Sequence of chain 1.A:
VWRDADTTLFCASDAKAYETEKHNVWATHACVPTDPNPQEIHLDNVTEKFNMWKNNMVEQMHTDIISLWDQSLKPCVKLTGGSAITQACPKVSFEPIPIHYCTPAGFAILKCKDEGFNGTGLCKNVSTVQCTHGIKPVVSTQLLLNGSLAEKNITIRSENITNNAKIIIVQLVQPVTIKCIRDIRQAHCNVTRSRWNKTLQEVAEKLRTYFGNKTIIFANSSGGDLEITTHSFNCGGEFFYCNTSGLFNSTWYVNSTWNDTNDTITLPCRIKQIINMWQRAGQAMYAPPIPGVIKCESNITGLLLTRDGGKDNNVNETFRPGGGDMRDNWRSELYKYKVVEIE

Binding-site contacts:
Ligand atom C8 contacts residue ASN230 of chain 1.A at 4.4 Å.
Ligand atom O7 contacts residue ASN253 of chain 1.A at 3.7 Å.
Ligand atom C4 contacts residue NAG1 of chain 1.J at 3.6 Å.
Ligand atom N2 contacts residue SER231 of chain 1.A at 4.1 Å.
Ligand atom C8 contacts residue SER231 of chain 1.A at 4.3 Å.
Ligand atom C1 contacts residue ASN230 of chain 1.A at 1.4 Å.
Ligand atom C2 contacts residue ASN230 of chain 1.A at 2.3 Å.
Ligand atom C8 contacts residue THR239 of chain 1.A at 3.5 Å.
Ligand atom C4 contacts residue ASN230 of chain 1.A at 4.1 Å.
Ligand atom O5 contacts residue SER255 of chain 1.A at 4.5 Å.
Ligand atom O5 contacts residue ASN230 of chain 1.A at 2.4 Å (h-bond).
Ligand atom N2 contacts residue ASN230 of chain 1.A at 2.7 Å (h-bond).
Ligand atom C2 contacts residue SER255 of chain 1.A at 4.2 Å.
Ligand atom C5 contacts residue ASN230 of chain 1.A at 3.6 Å.
Ligand atom C3 contacts residue ASN230 of chain 1.A at 3.6 Å.
Ligand atom O7 contacts residue SER255 of chain 1.A at 3.6 Å (h-bond).
Ligand atom C7 contacts residue SER255 of chain 1.A at 4.3 Å.
Ligand atom C3 contacts residue NAG1 of chain 1.J at 4.4 Å.
Ligand atom O4 contacts residue NAG1 of chain 1.J at 4.0 Å.
Ligand atom C7 contacts residue ASN230 of chain 1.A at 3.3 Å.
Ligand atom O3 contacts residue NAG1 of chain 1.J at 3.5 Å.
Ligand atom C7 contacts residue NAG1 of chain 1.J at 4.4 Å.
Ligand atom O7 contacts residue NAG1 of chain 1.J at 3.3 Å.
Ligand atom O7 contacts residue ASN230 of chain 1.A at 3.6 Å.
Ligand atom C1 contacts residue SER255 of chain 1.A at 4.3 Å.

A small-molecule ligand and the protein it binds are described below.
Small molecule (SMILES): CC(=O)N[C@@H]1[C@@H](O)[C@H](O)[C@@H](CO)O[C@H]1O